Sequence of chain 1.B:
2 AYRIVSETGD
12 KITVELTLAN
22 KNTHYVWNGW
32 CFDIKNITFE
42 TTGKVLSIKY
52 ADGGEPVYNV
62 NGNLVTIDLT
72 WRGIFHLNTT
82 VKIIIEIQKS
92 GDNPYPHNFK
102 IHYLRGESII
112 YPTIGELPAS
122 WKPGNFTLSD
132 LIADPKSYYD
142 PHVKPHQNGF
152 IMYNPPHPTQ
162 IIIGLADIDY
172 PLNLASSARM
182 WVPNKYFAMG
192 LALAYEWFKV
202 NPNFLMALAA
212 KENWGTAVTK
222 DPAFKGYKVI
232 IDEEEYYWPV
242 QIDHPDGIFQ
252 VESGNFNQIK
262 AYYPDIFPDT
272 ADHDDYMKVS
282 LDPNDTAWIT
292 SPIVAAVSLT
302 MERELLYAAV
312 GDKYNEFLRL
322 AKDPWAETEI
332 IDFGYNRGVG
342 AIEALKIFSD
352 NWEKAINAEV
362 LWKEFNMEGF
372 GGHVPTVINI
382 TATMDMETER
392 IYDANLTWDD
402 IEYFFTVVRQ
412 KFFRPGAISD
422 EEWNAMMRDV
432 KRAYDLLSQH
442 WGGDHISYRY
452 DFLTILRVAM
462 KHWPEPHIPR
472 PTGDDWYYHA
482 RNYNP

The protein below binds the small molecule below.
Small molecule (SMILES): CC(=O)N[C@@H]1[C@@H](O)[C@H](O[C@@H]2O[C@H](CO)[C@@H](O[C@@H]3O[C@H](CO)[C@@H](O[C@@H]4O[C@H](CO)[C@@H](O[C@@H]5O[C@H](CO)[C@@H](O)[C@H](O)[C@H]5NC(C)=O)[C@H](O)[C@H]4NC(C)=O)[C@H](O)[C@H]3NC(C)=O)[C@H](O)[C@H]2NC(C)=O)[C@@H](CO)O[C@H]1O

Binding-site contacts:
Ligand atom O5 contacts residue GLU213 of chain 1.B at 3.0 Å (salt-bridge).
Ligand atom C6 contacts residue ASN174 of chain 1.B at 3.4 Å.
Ligand atom C2 contacts residue GLU213 of chain 1.B at 3.5 Å.
Ligand atom O1 contacts residue LEU175 of chain 1.B at 3.5 Å.
Ligand atom C5 contacts residue GLU213 of chain 1.B at 3.5 Å.
Ligand atom O6 contacts residue ASN337 of chain 1.B at 3.4 Å.
Ligand atom O7 contacts residue ASN174 of chain 1.B at 3.3 Å.
Ligand atom C4 contacts residue ASN337 of chain 1.B at 3.5 Å.
Ligand atom O7 contacts residue GLU253 of chain 1.B at 2.7 Å (salt-bridge).
Ligand atom O7 contacts residue GLY339 of chain 1.B at 3.3 Å.
Ligand atom C4 contacts residue ASN174 of chain 1.B at 3.5 Å.
Ligand atom C3 contacts residue GLU253 of chain 1.B at 3.3 Å.
Ligand atom O5 contacts residue ASN337 of chain 1.B at 3.2 Å (h-bond).
Ligand atom C1 contacts residue ASN337 of chain 1.B at 3.3 Å.
Ligand atom O3 contacts residue LYS212 of chain 1.B at 2.8 Å (salt-bridge).
Ligand atom O4 contacts residue GLU213 of chain 1.B at 3.1 Å (salt-bridge).
Ligand atom C5 contacts residue GLN251 of chain 1.B at 3.5 Å.
Ligand atom C6 contacts residue GLN251 of chain 1.B at 3.5 Å.
Ligand atom N2 contacts residue TYR336 of chain 1.B at 3.0 Å (h-bond).
Ligand atom O4 contacts residue GLU253 of chain 1.B at 3.2 Å.
Ligand atom C8 contacts residue GLN242 of chain 1.B at 3.4 Å.
Ligand atom O1 contacts residue ASN174 of chain 1.B at 3.1 Å (h-bond).
Ligand atom O3 contacts residue ASN256 of chain 1.B at 3.1 Å (h-bond).
Ligand atom O6 contacts residue PHE371 of chain 1.B at 3.1 Å (h-bond).
Ligand atom O3 contacts residue GLU253 of chain 1.B at 3.3 Å (salt-bridge).
Ligand atom C8 contacts residue ARG338 of chain 1.B at 3.3 Å.
Ligand atom C6 contacts residue TYR336 of chain 1.B at 3.4 Å (hydrophobic).
Ligand atom O6 contacts residue GLU213 of chain 1.B at 2.4 Å (salt-bridge).
Ligand atom O6 contacts residue TYR336 of chain 1.B at 3.3 Å.
Ligand atom O7 contacts residue GLY341 of chain 1.B at 2.6 Å (h-bond).
Ligand atom C2 contacts residue GLU253 of chain 1.B at 3.3 Å.
Ligand atom C8 contacts residue GLN251 of chain 1.B at 3.5 Å.
Ligand atom O3 contacts residue GLN251 of chain 1.B at 3.5 Å (h-bond).
Ligand atom O4 contacts residue GLY339 of chain 1.B at 3.4 Å.
Ligand atom C1 contacts residue GLU213 of chain 1.B at 3.2 Å.
Ligand atom O7 contacts residue VAL340 of chain 1.B at 3.1 Å (h-bond).
Ligand atom O5 contacts residue ASN174 of chain 1.B at 3.3 Å (h-bond).
Ligand atom N2 contacts residue GLU213 of chain 1.B at 3.1 Å (salt-bridge).
Ligand atom C8 contacts residue ASN214 of chain 1.B at 3.3 Å.
Ligand atom O6 contacts residue LYS212 of chain 1.B at 2.9 Å (salt-bridge).